Sequence of chain 1.A:
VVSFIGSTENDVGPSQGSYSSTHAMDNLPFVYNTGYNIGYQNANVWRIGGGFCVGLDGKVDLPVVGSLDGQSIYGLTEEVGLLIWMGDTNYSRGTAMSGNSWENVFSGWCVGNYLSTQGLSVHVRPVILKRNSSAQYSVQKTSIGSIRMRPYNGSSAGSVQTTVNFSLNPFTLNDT

A protein and the small-molecule ligand that binds it are described below.
Small molecule (SMILES): CC(=O)N[C@H]1[C@H](O[C@H]2[C@@H](O)[C@H](O)[C@@H](CO)O[C@H]2O)O[C@H](CO)[C@@H](O)[C@@H]1O

Binding-site contacts:
Ligand atom C5 contacts residue THR117 of chain 1.A at 3.6 Å.
Ligand atom N2 contacts residue THR117 of chain 1.A at 3.2 Å (h-bond).
Ligand atom O7 contacts residue THR117 of chain 1.A at 3.8 Å.
Ligand atom C3 contacts residue GLY119 of chain 1.A at 3.9 Å.
Ligand atom C2 contacts residue THR117 of chain 1.A at 3.6 Å.
Ligand atom C5 contacts residue GLN118 of chain 1.A at 4.0 Å.
Ligand atom C1 contacts residue TRP109 of chain 1.A at 3.9 Å (hydrophobic).
Ligand atom O7 contacts residue ASN44 of chain 1.A at 4.0 Å.
Ligand atom O2 contacts residue SER116 of chain 1.A at 3.9 Å.
Ligand atom C3 contacts residue THR89 of chain 1.A at 3.8 Å.
Ligand atom O3 contacts residue TRP109 of chain 1.A at 3.0 Å.
Ligand atom O3 contacts residue GLY119 of chain 1.A at 3.6 Å.
Ligand atom C2 contacts residue SER116 of chain 1.A at 3.2 Å.
Ligand atom C3 contacts residue ALA43 of chain 1.A at 3.8 Å (hydrophobic).
Ligand atom C5 contacts residue TRP109 of chain 1.A at 3.5 Å (hydrophobic).
Ligand atom C4 contacts residue GLY119 of chain 1.A at 4.0 Å.
Ligand atom O1 contacts residue SER116 of chain 1.A at 2.7 Å (h-bond).
Ligand atom O3 contacts residue ALA43 of chain 1.A at 2.9 Å (h-bond).
Ligand atom C6 contacts residue ASP88 of chain 1.A at 3.5 Å.
Ligand atom C4 contacts residue THR89 of chain 1.A at 3.8 Å.
Ligand atom O4 contacts residue THR117 of chain 1.A at 3.8 Å.
Ligand atom O6 contacts residue ASP88 of chain 1.A at 2.8 Å (salt-bridge).
Ligand atom C3 contacts residue TRP109 of chain 1.A at 3.7 Å (hydrophobic).
Ligand atom O4 contacts residue THR89 of chain 1.A at 3.5 Å (h-bond).
Ligand atom C6 contacts residue GLN118 of chain 1.A at 3.9 Å.
Ligand atom C4 contacts residue THR117 of chain 1.A at 3.6 Å.
Ligand atom O4 contacts residue GLN118 of chain 1.A at 3.0 Å (h-bond).
Ligand atom O5 contacts residue TRP109 of chain 1.A at 3.7 Å.
Ligand atom C3 contacts residue THR117 of chain 1.A at 3.1 Å.
Ligand atom C2 contacts residue TRP109 of chain 1.A at 3.9 Å (hydrophobic).
Ligand atom O3 contacts residue THR89 of chain 1.A at 2.8 Å (h-bond).
Ligand atom O5 contacts residue THR117 of chain 1.A at 4.0 Å.
Ligand atom O4 contacts residue ASP88 of chain 1.A at 2.9 Å (salt-bridge).
Ligand atom C1 contacts residue SER116 of chain 1.A at 3.3 Å.
Ligand atom C7 contacts residue THR117 of chain 1.A at 3.9 Å.
Ligand atom C1 contacts residue SER116 of chain 1.A at 4.0 Å.
Ligand atom O4 contacts residue GLY119 of chain 1.A at 2.9 Å (h-bond).
Ligand atom C6 contacts residue TRP109 of chain 1.A at 3.6 Å (hydrophobic).
Ligand atom C4 contacts residue ASP88 of chain 1.A at 3.7 Å.
Ligand atom C1 contacts residue THR117 of chain 1.A at 3.5 Å.